Binding-site contacts:
Ligand atom C05 contacts residue MET81 of chain 1.B at 3.5 Å (hydrophobic).
Ligand atom C49 contacts residue MET62 of chain 1.B at 3.1 Å (hydrophobic).
Ligand atom O33 contacts residue VAL84 of chain 1.B at 3.4 Å (h-bond).
Ligand atom C02 contacts residue PHE101 of chain 1.B at 3.5 Å (hydrophobic).
Ligand atom C38 contacts residue PHE59 of chain 1.B at 3.4 Å (hydrophobic).
Ligand atom C06 contacts residue MET81 of chain 1.B at 3.4 Å (hydrophobic).
Ligand atom CL40 contacts residue PHE59 of chain 1.B at 3.7 Å.
Ligand atom C39 contacts residue PHE59 of chain 1.B at 3.7 Å (hydrophobic).
Ligand atom C37 contacts residue PHE59 of chain 1.B at 3.8 Å (hydrophobic).
Ligand atom C13 contacts residue THR97 of chain 1.B at 3.7 Å.
Ligand atom CL40 contacts residue ALA58 of chain 1.B at 3.1 Å.
Ligand atom C38 contacts residue PHE101 of chain 1.B at 3.8 Å (hydrophobic).
Ligand atom O09 contacts residue LEU98 of chain 1.B at 3.6 Å.
Ligand atom C02 contacts residue MET81 of chain 1.B at 3.6 Å (hydrophobic).
Ligand atom CL04 contacts residue MET81 of chain 1.B at 3.7 Å.
Ligand atom C03 contacts residue PHE101 of chain 1.B at 3.6 Å (hydrophobic).
Ligand atom C18 contacts residue ARG94 of chain 1.B at 3.5 Å.
Ligand atom C27 contacts residue ASN91 of chain 1.B at 3.3 Å.
Ligand atom O33 contacts residue ARG94 of chain 1.B at 3.0 Å (salt-bridge).
Ligand atom C39 contacts residue MET62 of chain 1.B at 3.6 Å (hydrophobic).
Ligand atom O29 contacts residue VAL89 of chain 1.B at 3.4 Å.
Ligand atom C10 contacts residue PHE85 of chain 1.B at 3.7 Å (hydrophobic).
Ligand atom C12 contacts residue LEU98 of chain 1.B at 3.5 Å (hydrophobic).
Ligand atom C24 contacts residue THR97 of chain 1.B at 3.3 Å.
Ligand atom C17 contacts residue ARG94 of chain 1.B at 3.8 Å.
Ligand atom C08 contacts residue MET81 of chain 1.B at 3.7 Å (hydrophobic).
Ligand atom C19 contacts residue ARG94 of chain 1.B at 3.6 Å.
Ligand atom C43 contacts residue ALA58 of chain 1.B at 3.7 Å (hydrophobic).
Ligand atom C50 contacts residue LEU98 of chain 1.B at 3.6 Å (hydrophobic).
Ligand atom C44 contacts residue ALA58 of chain 1.B at 3.6 Å (hydrophobic).
Ligand atom O29 contacts residue ASN91 of chain 1.B at 2.4 Å (h-bond).
Ligand atom C50 contacts residue MET81 of chain 1.B at 3.7 Å (hydrophobic).
Ligand atom C12 contacts residue THR97 of chain 1.B at 3.6 Å.
Ligand atom C01 contacts residue GLY102 of chain 1.B at 3.8 Å.
Ligand atom C06 contacts residue VAL80 of chain 1.B at 3.7 Å (hydrophobic).
Ligand atom CL40 contacts residue MET62 of chain 1.B at 3.3 Å.
Ligand atom C03 contacts residue MET81 of chain 1.B at 3.5 Å (hydrophobic).
Ligand atom C01 contacts residue MET81 of chain 1.B at 3.7 Å (hydrophobic).
Ligand atom C50 contacts residue PHE101 of chain 1.B at 3.8 Å (hydrophobic).
Ligand atom C07 contacts residue MET81 of chain 1.B at 3.7 Å (hydrophobic).

Sequence of chain 1.B:
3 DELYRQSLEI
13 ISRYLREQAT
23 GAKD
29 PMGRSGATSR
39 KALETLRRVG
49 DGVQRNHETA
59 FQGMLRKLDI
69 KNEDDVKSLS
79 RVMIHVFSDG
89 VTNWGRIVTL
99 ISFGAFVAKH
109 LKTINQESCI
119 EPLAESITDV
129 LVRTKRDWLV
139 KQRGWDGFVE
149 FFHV

A protein and the small-molecule ligand that binds it are described below.
Small molecule (SMILES): Cc1cc(OCCCc2c3n(c4c(-c5c(C)nn(C)c5C)c(Cl)ccc24)CCCN(c2cccc4c(C(=O)O)cn(C)c24)C3=O)cc(C)c1Cl